Sequence of chain 1.A:
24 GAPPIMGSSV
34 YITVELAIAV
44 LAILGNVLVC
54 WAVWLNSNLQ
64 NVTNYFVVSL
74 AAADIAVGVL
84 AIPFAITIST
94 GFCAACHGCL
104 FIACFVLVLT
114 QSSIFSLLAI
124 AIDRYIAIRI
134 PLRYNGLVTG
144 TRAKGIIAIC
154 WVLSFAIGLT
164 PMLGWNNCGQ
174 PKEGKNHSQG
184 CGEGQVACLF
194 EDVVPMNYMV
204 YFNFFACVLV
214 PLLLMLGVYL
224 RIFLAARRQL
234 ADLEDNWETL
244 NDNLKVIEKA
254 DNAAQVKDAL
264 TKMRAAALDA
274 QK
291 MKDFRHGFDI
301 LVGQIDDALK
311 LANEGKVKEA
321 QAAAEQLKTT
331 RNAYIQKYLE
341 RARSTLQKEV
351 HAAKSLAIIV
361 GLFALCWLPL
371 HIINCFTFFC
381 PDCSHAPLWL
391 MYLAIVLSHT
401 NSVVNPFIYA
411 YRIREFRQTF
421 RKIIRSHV

Binding-site contacts:
Ligand atom C21 contacts residue PHE207 of chain 1.A at 3.8 Å (hydrophobic).
Ligand atom C2 contacts residue PHE379 of chain 1.A at 3.5 Å (hydrophobic).
Ligand atom C19 contacts residue PHE376 of chain 1.A at 3.6 Å (hydrophobic).
Ligand atom C21 contacts residue OLC1 of chain 1.Y at 3.7 Å.
Ligand atom C26 contacts residue LEU368 of chain 1.A at 3.7 Å (hydrophobic).
Ligand atom C11 contacts residue PHE379 of chain 1.A at 3.9 Å (hydrophobic).
Ligand atom C24 contacts residue LEU212 of chain 1.A at 4.1 Å (hydrophobic).
Ligand atom C2 contacts residue OLC1 of chain 1.Y at 4.1 Å.
Ligand atom C3 contacts residue CYS380 of chain 1.A at 4.5 Å (hydrophobic).
Ligand atom C21 contacts residue PHE208 of chain 1.A at 3.9 Å (hydrophobic).
Ligand atom C18 contacts residue CYS375 of chain 1.A at 3.7 Å (hydrophobic).
Ligand atom C11 contacts residue CYS375 of chain 1.A at 4.0 Å (hydrophobic).
Ligand atom C5 contacts residue PHE376 of chain 1.A at 3.6 Å (hydrophobic).
Ligand atom C10 contacts residue PHE376 of chain 1.A at 4.4 Å (hydrophobic).
Ligand atom C23 contacts residue LEU212 of chain 1.A at 4.2 Å (hydrophobic).
Ligand atom C23 contacts residue PHE207 of chain 1.A at 4.4 Å (hydrophobic).
Ligand atom C19 contacts residue CYS375 of chain 1.A at 3.6 Å (hydrophobic).
Ligand atom C21 contacts residue CYS375 of chain 1.A at 4.5 Å (hydrophobic).
Ligand atom C25 contacts residue LEU212 of chain 1.A at 4.4 Å (hydrophobic).
Ligand atom C19 contacts residue PHE379 of chain 1.A at 4.1 Å (hydrophobic).
Ligand atom C7 contacts residue PHE376 of chain 1.A at 3.8 Å (hydrophobic).
Ligand atom C18 contacts residue ILE372 of chain 1.A at 4.0 Å (hydrophobic).
Ligand atom C1 contacts residue PHE379 of chain 1.A at 3.7 Å (hydrophobic).
Ligand atom C4 contacts residue PHE376 of chain 1.A at 3.7 Å (hydrophobic).
Ligand atom O1 contacts residue CYS380 of chain 1.A at 3.8 Å.
Ligand atom C2 contacts residue CYS380 of chain 1.A at 4.5 Å (hydrophobic).
Ligand atom C8 contacts residue PHE376 of chain 1.A at 4.0 Å (hydrophobic).
Ligand atom C11 contacts residue OLC1 of chain 1.Y at 4.0 Å.
Ligand atom C26 contacts residue LEU212 of chain 1.A at 3.5 Å (hydrophobic).
Ligand atom C12 contacts residue OLC1 of chain 1.Y at 3.6 Å.
Ligand atom C12 contacts residue CYS375 of chain 1.A at 4.4 Å (hydrophobic).
Ligand atom C6 contacts residue PHE376 of chain 1.A at 3.5 Å (hydrophobic).
Ligand atom C1 contacts residue OLC1 of chain 1.Y at 3.9 Å.

The protein below binds the small molecule below.
Small molecule (SMILES): CC(C)CCC[C@@H](C)[C@H]1CC[C@H]2[C@@H]3CC=C4C[C@@H](O)CC[C@]4(C)[C@H]3CC[C@]12C